Binding-site contacts:
Ligand atom C6 contacts residue THR313 of chain 32.H at 4.5 Å.
Ligand atom O5 contacts residue VAL314 of chain 32.H at 3.8 Å.
Ligand atom C3 contacts residue ASN315 of chain 32.H at 3.8 Å.
Ligand atom C1 contacts residue VAL314 of chain 32.H at 4.4 Å (hydrophobic).
Ligand atom C8 contacts residue ILE281 of chain 32.H at 4.5 Å (hydrophobic).
Ligand atom C7 contacts residue ASN315 of chain 32.H at 3.3 Å.
Ligand atom O7 contacts residue ASN315 of chain 32.H at 4.2 Å.
Ligand atom N2 contacts residue ASN315 of chain 32.H at 2.8 Å (h-bond).
Ligand atom C2 contacts residue ASN315 of chain 32.H at 2.5 Å.
Ligand atom O5 contacts residue ASN315 of chain 32.H at 2.4 Å (h-bond).
Ligand atom C1 contacts residue ASN315 of chain 32.H at 1.4 Å.
Ligand atom C4 contacts residue ASN315 of chain 32.H at 4.3 Å.
Ligand atom C8 contacts residue ASN315 of chain 32.H at 3.5 Å.
Ligand atom C6 contacts residue ASN315 of chain 32.H at 4.5 Å.
Ligand atom O5 contacts residue THR313 of chain 32.H at 4.3 Å.
Ligand atom C5 contacts residue ASN315 of chain 32.H at 3.7 Å.

This protein binds this small molecule.
Small molecule (SMILES): CC(=O)N[C@@H]1[C@@H](O)[C@H](O)[C@@H](CO)O[C@H]1O

Sequence of chain 32.H:
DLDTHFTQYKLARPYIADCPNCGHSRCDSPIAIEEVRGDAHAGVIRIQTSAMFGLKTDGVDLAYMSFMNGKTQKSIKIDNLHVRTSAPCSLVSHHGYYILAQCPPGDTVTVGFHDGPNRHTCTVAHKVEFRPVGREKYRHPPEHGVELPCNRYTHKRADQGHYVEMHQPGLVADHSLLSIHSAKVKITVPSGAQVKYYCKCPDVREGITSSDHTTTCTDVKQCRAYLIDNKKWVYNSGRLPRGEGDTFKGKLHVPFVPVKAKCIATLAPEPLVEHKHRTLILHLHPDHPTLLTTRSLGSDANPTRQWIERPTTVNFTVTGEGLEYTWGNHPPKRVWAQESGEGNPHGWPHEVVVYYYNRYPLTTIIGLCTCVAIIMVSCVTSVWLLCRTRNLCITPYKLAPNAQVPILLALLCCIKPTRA